Binding-site contacts:
Ligand atom O3P contacts residue GLY70 of chain 1.A at 2.9 Å (h-bond).
Ligand atom O2P contacts residue ALA35 of chain 1.A at 3.9 Å.
Ligand atom O2P contacts residue LEU36 of chain 1.A at 2.9 Å (h-bond).
Ligand atom C4 contacts residue ARG71 of chain 1.A at 4.0 Å.
Ligand atom O3 contacts residue ASP37 of chain 1.A at 3.4 Å (salt-bridge).
Ligand atom O4 contacts residue ASP37 of chain 1.A at 2.7 Å (salt-bridge).
Ligand atom O2 contacts residue TYR213 of chain 1.A at 3.6 Å.
Ligand atom O3P contacts residue THR69 of chain 1.A at 3.4 Å.
Ligand atom O5 contacts residue THR209 of chain 1.A at 3.8 Å.
Ligand atom O1P contacts residue ALA35 of chain 1.A at 3.6 Å.
Ligand atom P contacts residue LYS223 of chain 1.A at 3.8 Å.
Ligand atom O1 contacts residue LEU181 of chain 1.A at 3.2 Å.
Ligand atom O1P contacts residue ASP246 of chain 1.A at 3.9 Å.
Ligand atom O1P contacts residue MG1 of chain 1.C at 2.1 Å.
Ligand atom O3 contacts residue VAL159 of chain 1.A at 3.8 Å.
Ligand atom O1P contacts residue ASP37 of chain 1.A at 3.1 Å (salt-bridge).
Ligand atom O5 contacts residue PHE210 of chain 1.A at 3.7 Å.
Ligand atom O2P contacts residue THR69 of chain 1.A at 2.6 Å (h-bond).
Ligand atom O1 contacts residue GLU215 of chain 1.A at 2.8 Å (salt-bridge).
Ligand atom O3 contacts residue GLU160 of chain 1.A at 2.6 Å (salt-bridge).
Ligand atom P contacts residue LEU36 of chain 1.A at 3.9 Å.
Ligand atom C3 contacts residue GLU160 of chain 1.A at 3.1 Å.
Ligand atom C1 contacts residue THR209 of chain 1.A at 3.8 Å.
Ligand atom O6 contacts residue THR69 of chain 1.A at 3.6 Å.
Ligand atom O1 contacts residue THR209 of chain 1.A at 3.5 Å (h-bond).
Ligand atom C6 contacts residue ASP37 of chain 1.A at 4.0 Å.
Ligand atom C1 contacts residue TYR213 of chain 1.A at 3.7 Å (hydrophobic).
Ligand atom C2 contacts residue TYR213 of chain 1.A at 3.9 Å (hydrophobic).
Ligand atom O3P contacts residue ASN249 of chain 1.A at 3.0 Å (h-bond).
Ligand atom C6 contacts residue MG1 of chain 1.C at 3.7 Å.
Ligand atom O2 contacts residue GLU160 of chain 1.A at 3.6 Å (salt-bridge).
Ligand atom O1P contacts residue LEU36 of chain 1.A at 3.8 Å.
Ligand atom O3 contacts residue ARG71 of chain 1.A at 3.1 Å (salt-bridge).
Ligand atom O6 contacts residue ASP37 of chain 1.A at 3.6 Å (salt-bridge).
Ligand atom O3P contacts residue LYS223 of chain 1.A at 2.9 Å (salt-bridge).
Ligand atom C4 contacts residue ASP37 of chain 1.A at 3.3 Å.
Ligand atom P contacts residue THR69 of chain 1.A at 3.5 Å.
Ligand atom O4 contacts residue ARG71 of chain 1.A at 2.8 Å (salt-bridge).
Ligand atom O2P contacts residue ASP37 of chain 1.A at 3.7 Å.
Ligand atom P contacts residue MG1 of chain 1.C at 3.6 Å.

Sequence of chain 1.A:
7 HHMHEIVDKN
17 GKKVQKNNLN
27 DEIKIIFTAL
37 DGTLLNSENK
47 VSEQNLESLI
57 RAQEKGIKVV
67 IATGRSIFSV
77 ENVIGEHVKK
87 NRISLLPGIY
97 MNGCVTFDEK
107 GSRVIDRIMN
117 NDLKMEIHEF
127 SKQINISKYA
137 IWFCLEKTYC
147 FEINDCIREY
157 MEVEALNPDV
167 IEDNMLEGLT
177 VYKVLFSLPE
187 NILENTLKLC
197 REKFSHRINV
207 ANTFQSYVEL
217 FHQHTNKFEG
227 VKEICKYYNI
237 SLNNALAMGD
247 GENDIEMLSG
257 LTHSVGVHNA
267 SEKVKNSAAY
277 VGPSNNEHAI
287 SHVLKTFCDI

This small molecule binds to this protein.
Small molecule (SMILES): O=P(O)(O)OC[C@H]1O[C@H](O)[C@H](O)[C@@H](O)[C@@H]1O